Binding-site contacts:
Ligand atom C1 contacts residue ASN259 of chain 1.B at 1.4 Å.
Ligand atom O7 contacts residue ASN259 of chain 1.B at 3.0 Å (h-bond).
Ligand atom C2 contacts residue ASN259 of chain 1.B at 2.4 Å.
Ligand atom C5 contacts residue THR116 of chain 1.A at 3.5 Å.
Ligand atom C4 contacts residue ASN259 of chain 1.B at 4.2 Å.
Ligand atom O6 contacts residue PHE118 of chain 1.A at 3.9 Å.
Ligand atom C3 contacts residue ASN259 of chain 1.B at 3.8 Å.
Ligand atom O5 contacts residue THR116 of chain 1.A at 2.6 Å (h-bond).
Ligand atom C8 contacts residue ASN259 of chain 1.B at 4.1 Å.
Ligand atom C1 contacts residue THR116 of chain 1.A at 3.3 Å.
Ligand atom C5 contacts residue ASN259 of chain 1.B at 3.7 Å.
Ligand atom N2 contacts residue ASN259 of chain 1.B at 2.9 Å (h-bond).
Ligand atom O5 contacts residue ASN259 of chain 1.B at 2.4 Å (h-bond).
Ligand atom C7 contacts residue ASN259 of chain 1.B at 3.1 Å.
Ligand atom C6 contacts residue PHE118 of chain 1.A at 4.4 Å (hydrophobic).
Ligand atom O6 contacts residue LYS115 of chain 1.A at 4.4 Å.
Ligand atom C6 contacts residue LYS115 of chain 1.A at 3.9 Å.
Ligand atom C6 contacts residue THR116 of chain 1.A at 3.5 Å.

Sequence of chain 1.A:
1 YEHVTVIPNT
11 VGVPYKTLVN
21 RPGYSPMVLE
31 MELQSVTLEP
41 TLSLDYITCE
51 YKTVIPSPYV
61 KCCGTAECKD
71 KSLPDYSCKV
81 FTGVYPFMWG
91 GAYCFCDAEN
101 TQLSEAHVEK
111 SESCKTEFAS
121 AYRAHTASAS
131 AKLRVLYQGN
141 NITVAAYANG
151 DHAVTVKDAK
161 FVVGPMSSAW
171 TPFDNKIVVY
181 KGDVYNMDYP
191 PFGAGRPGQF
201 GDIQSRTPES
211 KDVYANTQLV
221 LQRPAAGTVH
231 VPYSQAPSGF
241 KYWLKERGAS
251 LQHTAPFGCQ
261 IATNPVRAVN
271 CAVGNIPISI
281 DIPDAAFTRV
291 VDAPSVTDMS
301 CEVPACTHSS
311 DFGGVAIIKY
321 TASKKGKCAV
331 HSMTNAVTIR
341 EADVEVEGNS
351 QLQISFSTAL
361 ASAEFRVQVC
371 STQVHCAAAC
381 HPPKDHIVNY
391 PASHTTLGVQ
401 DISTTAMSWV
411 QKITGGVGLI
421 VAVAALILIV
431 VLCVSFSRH

Sequence of chain 1.B:
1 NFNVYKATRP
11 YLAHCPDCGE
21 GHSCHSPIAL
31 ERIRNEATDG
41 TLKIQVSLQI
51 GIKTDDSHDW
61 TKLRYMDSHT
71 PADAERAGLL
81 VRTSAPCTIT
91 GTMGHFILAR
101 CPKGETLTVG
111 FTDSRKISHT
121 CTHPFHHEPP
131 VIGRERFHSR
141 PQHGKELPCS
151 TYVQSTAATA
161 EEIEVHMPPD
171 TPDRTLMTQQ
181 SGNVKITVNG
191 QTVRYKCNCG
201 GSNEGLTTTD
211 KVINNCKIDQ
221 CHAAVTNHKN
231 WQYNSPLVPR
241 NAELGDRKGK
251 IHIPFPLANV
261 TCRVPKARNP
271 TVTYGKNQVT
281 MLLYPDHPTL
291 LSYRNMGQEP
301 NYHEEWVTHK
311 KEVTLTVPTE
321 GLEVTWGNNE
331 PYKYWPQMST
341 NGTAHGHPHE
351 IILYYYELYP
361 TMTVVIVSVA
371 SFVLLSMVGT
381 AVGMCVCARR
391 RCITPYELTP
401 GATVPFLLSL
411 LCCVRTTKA

The protein below binds the small molecule below.
Small molecule (SMILES): CC(=O)N[C@@H]1[C@@H](O)[C@H](O)[C@@H](CO)O[C@H]1O